Binding-site contacts:
Ligand atom C26 contacts residue PHE221 of chain 1.A at 3.2 Å (hydrophobic).
Ligand atom S50 contacts residue PHE195 of chain 1.A at 3.6 Å.
Ligand atom C03 contacts residue PHE195 of chain 1.A at 3.1 Å (hydrophobic).
Ligand atom C25 contacts residue PHE284 of chain 1.A at 3.5 Å (hydrophobic).
Ligand atom C44 contacts residue HEM1 of chain 1.B at 3.3 Å.
Ligand atom N28 contacts residue SER99 of chain 1.A at 3.8 Å.
Ligand atom C32 contacts residue ALA285 of chain 1.A at 3.9 Å (hydrophobic).
Ligand atom O30 contacts residue SER99 of chain 1.A at 2.5 Å (h-bond).
Ligand atom C35 contacts residue HEM1 of chain 1.B at 3.6 Å.
Ligand atom C47 contacts residue PHE88 of chain 1.A at 3.2 Å (hydrophobic).
Ligand atom C47 contacts residue PHE193 of chain 1.A at 2.7 Å (hydrophobic).
Ligand atom C09 contacts residue GLU354 of chain 1.A at 3.4 Å.
Ligand atom C24 contacts residue LEU191 of chain 1.A at 3.5 Å (hydrophobic).
Ligand atom C29 contacts residue SER99 of chain 1.A at 3.3 Å.
Ligand atom C19 contacts residue ILE100 of chain 1.A at 3.9 Å (hydrophobic).
Ligand atom C23 contacts residue LEU191 of chain 1.A at 3.9 Å (hydrophobic).
Ligand atom C27 contacts residue PHE221 of chain 1.A at 3.4 Å (hydrophobic).
Ligand atom C25 contacts residue LEU191 of chain 1.A at 3.5 Å (hydrophobic).
Ligand atom C25 contacts residue LEU190 of chain 1.A at 3.3 Å (hydrophobic).
Ligand atom C38 contacts residue ALA285 of chain 1.A at 3.8 Å (hydrophobic).
Ligand atom N37 contacts residue HEM1 of chain 1.B at 2.1 Å.
Ligand atom C21 contacts residue ILE281 of chain 1.A at 3.5 Å (hydrophobic).
Ligand atom C18 contacts residue PHE88 of chain 1.A at 3.9 Å (hydrophobic).
Ligand atom C21 contacts residue SER99 of chain 1.A at 3.9 Å.
Ligand atom C01 contacts residue THR204 of chain 1.A at 3.8 Å.
Ligand atom C45 contacts residue SER99 of chain 1.A at 3.8 Å.
Ligand atom C35 contacts residue ILE349 of chain 1.A at 3.8 Å (hydrophobic).
Ligand atom C01 contacts residue ARG86 of chain 1.A at 3.2 Å.
Ligand atom C02 contacts residue ASP56 of chain 1.A at 3.8 Å.
Ligand atom C25 contacts residue PHE221 of chain 1.A at 3.8 Å (hydrophobic).
Ligand atom C36 contacts residue HEM1 of chain 1.B at 2.5 Å.
Ligand atom C24 contacts residue PHE284 of chain 1.A at 3.5 Å (hydrophobic).
Ligand atom C03 contacts residue THR204 of chain 1.A at 3.2 Å.
Ligand atom S50 contacts residue PHE193 of chain 1.A at 3.5 Å.
Ligand atom C38 contacts residue HEM1 of chain 1.B at 2.9 Å.
Ligand atom C27 contacts residue ILE281 of chain 1.A at 3.8 Å (hydrophobic).
Ligand atom C43 contacts residue HEM1 of chain 1.B at 3.8 Å.
Ligand atom C01 contacts residue ASP56 of chain 1.A at 3.6 Å.
Ligand atom C26 contacts residue LEU190 of chain 1.A at 3.2 Å (hydrophobic).
Ligand atom O30 contacts residue ILE281 of chain 1.A at 3.4 Å.

Sequence of chain 1.A:
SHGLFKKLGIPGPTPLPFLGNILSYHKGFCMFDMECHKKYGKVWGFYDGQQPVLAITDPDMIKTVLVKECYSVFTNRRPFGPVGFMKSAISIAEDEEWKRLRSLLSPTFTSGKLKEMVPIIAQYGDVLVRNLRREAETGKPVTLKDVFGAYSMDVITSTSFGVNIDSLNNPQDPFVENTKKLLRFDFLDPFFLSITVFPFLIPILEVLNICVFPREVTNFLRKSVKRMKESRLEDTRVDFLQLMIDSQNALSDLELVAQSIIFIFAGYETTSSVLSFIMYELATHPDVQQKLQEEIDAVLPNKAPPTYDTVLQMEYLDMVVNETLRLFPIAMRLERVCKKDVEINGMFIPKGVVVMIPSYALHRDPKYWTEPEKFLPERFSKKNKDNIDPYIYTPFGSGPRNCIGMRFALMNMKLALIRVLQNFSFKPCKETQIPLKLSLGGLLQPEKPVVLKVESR

This protein binds this small molecule.
Small molecule (SMILES): CC(C)c1nc(CN(C)C(=O)N[C@@H](C(=O)N[C@@H](CC[C@H](Cc2ccccc2)NC(=O)OCc2cccnc2)Cc2ccccc2)C(C)C)cs1